Sequence of chain 3.D:
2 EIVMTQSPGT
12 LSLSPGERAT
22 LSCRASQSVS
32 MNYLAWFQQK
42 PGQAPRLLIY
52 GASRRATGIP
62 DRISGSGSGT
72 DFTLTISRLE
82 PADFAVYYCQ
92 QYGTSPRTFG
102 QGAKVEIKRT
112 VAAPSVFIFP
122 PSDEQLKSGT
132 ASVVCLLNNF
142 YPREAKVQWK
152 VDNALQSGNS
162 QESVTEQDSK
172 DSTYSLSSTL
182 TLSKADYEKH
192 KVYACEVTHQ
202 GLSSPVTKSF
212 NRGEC

The protein below binds the small molecule below.
Small molecule (SMILES): CC(=O)N[C@H]1[C@H](O[C@H]2[C@H](O)[C@@H](NC(C)=O)CO[C@@H]2CO[C@@H]2O[C@@H](C)[C@@H](O)[C@@H](O)[C@@H]2O)O[C@H](CO)[C@@H](O[C@@H]2O[C@H](CO)[C@@H](O)[C@H](O)[C@@H]2O)[C@@H]1O

Sequence of chain 3.B:
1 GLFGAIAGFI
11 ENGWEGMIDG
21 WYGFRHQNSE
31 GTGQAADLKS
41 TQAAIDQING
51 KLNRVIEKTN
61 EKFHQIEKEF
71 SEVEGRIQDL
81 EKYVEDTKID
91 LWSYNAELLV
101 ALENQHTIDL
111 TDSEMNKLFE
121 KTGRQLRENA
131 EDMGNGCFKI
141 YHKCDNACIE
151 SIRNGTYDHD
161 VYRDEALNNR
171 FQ

Binding-site contacts:
Ligand atom C6 contacts residue ALA147 of chain 3.B at 3.9 Å (hydrophobic).
Ligand atom C6 contacts residue SER31 of chain 3.D at 3.8 Å.
Ligand atom C3 contacts residue MET32 of chain 3.D at 4.2 Å (hydrophobic).
Ligand atom O7 contacts residue ASN154 of chain 3.B at 4.4 Å.
Ligand atom C2 contacts residue ASN154 of chain 3.B at 2.4 Å.
Ligand atom O6 contacts residue ALA147 of chain 3.B at 4.3 Å.
Ligand atom C6 contacts residue ASN146 of chain 3.B at 4.4 Å.
Ligand atom C1 contacts residue ASN154 of chain 3.B at 1.4 Å.
Ligand atom C5 contacts residue ASN154 of chain 3.B at 3.7 Å.
Ligand atom C4 contacts residue ASN154 of chain 3.B at 4.2 Å.
Ligand atom C1 contacts residue GLU150 of chain 3.B at 4.2 Å.
Ligand atom O5 contacts residue GLU150 of chain 3.B at 3.8 Å.
Ligand atom C5 contacts residue ALA147 of chain 3.B at 4.3 Å (hydrophobic).
Ligand atom O7 contacts residue THR156 of chain 3.B at 3.5 Å.
Ligand atom C3 contacts residue ASN154 of chain 3.B at 3.7 Å.
Ligand atom O5 contacts residue ASN154 of chain 3.B at 2.4 Å (h-bond).
Ligand atom N2 contacts residue ASN154 of chain 3.B at 2.7 Å (h-bond).
Ligand atom O6 contacts residue ASN154 of chain 3.B at 4.3 Å.
Ligand atom O4 contacts residue MET32 of chain 3.D at 3.5 Å (h-bond).
Ligand atom C5 contacts residue THR156 of chain 3.B at 4.2 Å.
Ligand atom C8 contacts residue THR156 of chain 3.B at 4.1 Å.
Ligand atom C4 contacts residue MET32 of chain 3.D at 3.4 Å (hydrophobic).
Ligand atom C8 contacts residue ALA147 of chain 3.B at 4.2 Å (hydrophobic).
Ligand atom C1 contacts residue SER151 of chain 3.B at 4.3 Å.
Ligand atom C1 contacts residue THR156 of chain 3.B at 3.6 Å.
Ligand atom C6 contacts residue MET32 of chain 3.D at 3.3 Å (hydrophobic).
Ligand atom O5 contacts residue THR156 of chain 3.B at 3.9 Å.
Ligand atom C4 contacts residue SER31 of chain 3.D at 4.3 Å.
Ligand atom O5 contacts residue SER151 of chain 3.B at 3.7 Å.
Ligand atom C8 contacts residue ASN154 of chain 3.B at 4.0 Å.
Ligand atom O3 contacts residue MET32 of chain 3.D at 4.0 Å.
Ligand atom C5 contacts residue MET32 of chain 3.D at 3.7 Å (hydrophobic).
Ligand atom C7 contacts residue ASN154 of chain 3.B at 3.6 Å.
Ligand atom C1 contacts residue GLU150 of chain 3.B at 4.2 Å.
Ligand atom O4 contacts residue SER31 of chain 3.D at 3.8 Å.
Ligand atom O5 contacts residue ALA147 of chain 3.B at 3.7 Å.
Ligand atom C5 contacts residue GLU150 of chain 3.B at 4.1 Å.
Ligand atom O6 contacts residue GLU150 of chain 3.B at 3.6 Å.
Ligand atom C6 contacts residue ALA147 of chain 3.B at 3.9 Å (hydrophobic).
Ligand atom C7 contacts residue THR156 of chain 3.B at 3.8 Å.